Binding-site contacts:
Ligand atom C1 contacts residue VAL318 of chain 1.D at 3.9 Å (hydrophobic).
Ligand atom C7 contacts residue VAL318 of chain 1.D at 3.7 Å (hydrophobic).
Ligand atom O7 contacts residue ASN312 of chain 1.D at 4.5 Å.
Ligand atom C7 contacts residue ARG317 of chain 1.D at 4.5 Å.
Ligand atom O5 contacts residue ASN312 of chain 1.D at 2.4 Å (h-bond).
Ligand atom O6 contacts residue ARG319 of chain 1.D at 4.0 Å.
Ligand atom O7 contacts residue VAL318 of chain 1.D at 3.0 Å (h-bond).
Ligand atom C6 contacts residue ARG319 of chain 1.D at 4.5 Å.
Ligand atom N2 contacts residue VAL318 of chain 1.D at 3.9 Å.
Ligand atom C3 contacts residue VAL318 of chain 1.D at 4.5 Å (hydrophobic).
Ligand atom C3 contacts residue ASN312 of chain 1.D at 3.8 Å.
Ligand atom C2 contacts residue ASN312 of chain 1.D at 2.5 Å.
Ligand atom N2 contacts residue ASN312 of chain 1.D at 3.1 Å (h-bond).
Ligand atom C7 contacts residue ASN312 of chain 1.D at 4.1 Å.
Ligand atom C1 contacts residue ASN312 of chain 1.D at 1.5 Å.
Ligand atom C4 contacts residue ASN312 of chain 1.D at 4.3 Å.
Ligand atom C5 contacts residue ASN312 of chain 1.D at 3.8 Å.
Ligand atom C2 contacts residue VAL318 of chain 1.D at 3.4 Å (hydrophobic).
Ligand atom C8 contacts residue ARG317 of chain 1.D at 3.5 Å.
Ligand atom O7 contacts residue ARG319 of chain 1.D at 3.9 Å.

Sequence of chain 1.D:
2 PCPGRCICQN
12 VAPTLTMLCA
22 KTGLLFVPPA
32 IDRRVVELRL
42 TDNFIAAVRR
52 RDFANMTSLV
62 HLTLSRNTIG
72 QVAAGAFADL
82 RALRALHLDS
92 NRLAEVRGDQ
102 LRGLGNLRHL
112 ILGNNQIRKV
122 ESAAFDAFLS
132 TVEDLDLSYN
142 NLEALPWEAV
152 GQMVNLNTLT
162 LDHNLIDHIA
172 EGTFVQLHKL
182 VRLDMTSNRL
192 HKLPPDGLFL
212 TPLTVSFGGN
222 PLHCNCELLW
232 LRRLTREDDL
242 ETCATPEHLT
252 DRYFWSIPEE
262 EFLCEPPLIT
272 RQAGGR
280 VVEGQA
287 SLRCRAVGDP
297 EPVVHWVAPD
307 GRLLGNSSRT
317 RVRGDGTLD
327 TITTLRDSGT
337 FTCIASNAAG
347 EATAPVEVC

A protein and the small-molecule ligand that binds it are described below.
Small molecule (SMILES): CC(=O)N[C@H]1[C@H](O[C@H]2[C@H](O)[C@@H](NC(C)=O)CO[C@@H]2CO)O[C@H](CO)[C@@H](O)[C@@H]1O